A protein and the small-molecule ligand that binds it are described below.
Small molecule (SMILES): O=C(CCc1ccncc1)NCc1ccc2-c3ccccn3->[Ir+]34(c5c(-c6ccc7ccccc7n->36)sc3ccccc53)(c3c(-c5ccc6ccccc6n->45)sc4ccccc34)<-n2c1

Sequence of chain 2.A:
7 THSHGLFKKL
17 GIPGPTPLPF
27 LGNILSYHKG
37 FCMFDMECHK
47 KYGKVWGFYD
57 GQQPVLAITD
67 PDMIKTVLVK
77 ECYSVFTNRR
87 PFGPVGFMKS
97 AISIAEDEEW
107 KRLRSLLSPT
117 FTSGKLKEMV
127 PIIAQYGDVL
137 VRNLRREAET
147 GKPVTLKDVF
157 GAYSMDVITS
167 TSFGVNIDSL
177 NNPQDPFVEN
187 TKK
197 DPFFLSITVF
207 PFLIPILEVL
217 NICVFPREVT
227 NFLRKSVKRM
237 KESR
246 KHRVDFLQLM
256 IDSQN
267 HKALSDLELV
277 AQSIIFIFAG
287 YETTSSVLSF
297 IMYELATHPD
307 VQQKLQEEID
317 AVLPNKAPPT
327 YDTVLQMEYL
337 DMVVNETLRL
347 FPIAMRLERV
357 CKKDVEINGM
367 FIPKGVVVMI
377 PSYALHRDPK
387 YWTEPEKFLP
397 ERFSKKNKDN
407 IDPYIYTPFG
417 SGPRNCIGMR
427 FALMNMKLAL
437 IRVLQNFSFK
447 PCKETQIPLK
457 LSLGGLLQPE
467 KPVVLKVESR

Binding-site contacts:
Ligand atom C32 contacts residue PHE200 of chain 2.A at 3.3 Å (hydrophobic).
Ligand atom C59 contacts residue ILE349 of chain 2.A at 3.7 Å (hydrophobic).
Ligand atom C07 contacts residue PHE88 of chain 2.A at 3.7 Å (hydrophobic).
Ligand atom C56 contacts residue PHE284 of chain 2.A at 3.8 Å (hydrophobic).
Ligand atom C42 contacts residue PHE200 of chain 2.A at 3.6 Å (hydrophobic).
Ligand atom C31 contacts residue PHE200 of chain 2.A at 3.6 Å (hydrophobic).
Ligand atom S51 contacts residue PHE88 of chain 2.A at 3.8 Å.
Ligand atom O57 contacts residue PHE284 of chain 2.A at 3.5 Å.
Ligand atom C63 contacts residue ALA285 of chain 2.A at 3.4 Å (hydrophobic).
Ligand atom C54 contacts residue PHE284 of chain 2.A at 4.0 Å (hydrophobic).
Ligand atom C41 contacts residue PHE88 of chain 2.A at 3.7 Å (hydrophobic).
Ligand atom C43 contacts residue PHE88 of chain 2.A at 3.0 Å (hydrophobic).
Ligand atom C05 contacts residue PHE88 of chain 2.A at 3.7 Å (hydrophobic).
Ligand atom C62 contacts residue ALA285 of chain 2.A at 3.7 Å (hydrophobic).
Ligand atom C20 contacts residue PHE200 of chain 2.A at 3.9 Å (hydrophobic).
Ligand atom C19 contacts residue PHE200 of chain 2.A at 4.0 Å (hydrophobic).
Ligand atom C62 contacts residue HEM1 of chain 2.B at 2.6 Å.
Ligand atom C46 contacts residue LEU462 of chain 2.A at 3.9 Å (hydrophobic).
Ligand atom C56 contacts residue THR289 of chain 2.A at 3.2 Å.
Ligand atom C63 contacts residue HEM1 of chain 2.B at 3.9 Å.
Ligand atom C36 contacts residue PHE284 of chain 2.A at 3.0 Å (hydrophobic).
Ligand atom C42 contacts residue PHE88 of chain 2.A at 2.7 Å (hydrophobic).
Ligand atom C19 contacts residue PHE199 of chain 2.A at 3.0 Å (hydrophobic).
Ligand atom S51 contacts residue GLY89 of chain 2.A at 3.3 Å (h-bond).
Ligand atom C28 contacts residue ASP197 of chain 2.A at 4.0 Å.
Ligand atom C37 contacts residue PHE284 of chain 2.A at 3.9 Å (hydrophobic).
Ligand atom C59 contacts residue HEM1 of chain 2.B at 4.0 Å.
Ligand atom C37 contacts residue PHE221 of chain 2.A at 3.3 Å (hydrophobic).
Ligand atom C60 contacts residue ILE349 of chain 2.A at 4.0 Å (hydrophobic).
Ligand atom C20 contacts residue PHE199 of chain 2.A at 3.9 Å (hydrophobic).
Ligand atom C55 contacts residue PHE284 of chain 2.A at 3.6 Å (hydrophobic).
Ligand atom C33 contacts residue PHE200 of chain 2.A at 3.2 Å (hydrophobic).
Ligand atom C58 contacts residue THR289 of chain 2.A at 3.4 Å.
Ligand atom N61 contacts residue HEM1 of chain 2.B at 1.9 Å.
Ligand atom C35 contacts residue PHE284 of chain 2.A at 3.3 Å (hydrophobic).
Ligand atom C18 contacts residue PHE199 of chain 2.A at 3.6 Å (hydrophobic).
Ligand atom C14 contacts residue PHE88 of chain 2.A at 4.0 Å (hydrophobic).
Ligand atom C59 contacts residue THR289 of chain 2.A at 3.5 Å.
Ligand atom C06 contacts residue PHE88 of chain 2.A at 3.0 Å (hydrophobic).
Ligand atom C60 contacts residue HEM1 of chain 2.B at 2.9 Å.